A protein and the small-molecule ligand that binds it are described below.
Small molecule (SMILES): O=C(c1ccc(Cl)cc1)c1c[nH]c2ncc(-c3cnn(C4CCNCC4)c3)cc12

Sequence of chain 1.A:
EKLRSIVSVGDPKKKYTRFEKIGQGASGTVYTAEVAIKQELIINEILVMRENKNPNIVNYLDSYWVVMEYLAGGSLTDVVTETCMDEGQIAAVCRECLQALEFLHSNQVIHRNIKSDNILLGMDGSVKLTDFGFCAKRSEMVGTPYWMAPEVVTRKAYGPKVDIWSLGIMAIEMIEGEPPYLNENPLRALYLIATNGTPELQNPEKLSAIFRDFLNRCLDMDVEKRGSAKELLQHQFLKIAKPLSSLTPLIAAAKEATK

Binding-site contacts:
Ligand atom C15 contacts residue TYR93 of chain 1.A at 3.8 Å (hydrophobic).
Ligand atom C3 contacts residue MET91 of chain 1.A at 3.7 Å (hydrophobic).
Ligand atom C4 contacts residue THR153 of chain 1.A at 3.3 Å.
Ligand atom C2 contacts residue MET91 of chain 1.A at 3.6 Å (hydrophobic).
Ligand atom C10 contacts residue LEU143 of chain 1.A at 3.6 Å (hydrophobic).
Ligand atom C13 contacts residue TYR93 of chain 1.A at 3.5 Å (hydrophobic).
Ligand atom C21 contacts residue ILE23 of chain 1.A at 3.9 Å (hydrophobic).
Ligand atom C20 contacts residue ILE23 of chain 1.A at 3.4 Å (hydrophobic).
Ligand atom C14 contacts residue ILE23 of chain 1.A at 3.7 Å (hydrophobic).
Ligand atom C9 contacts residue GLU92 of chain 1.A at 3.5 Å.
Ligand atom CL contacts residue MET66 of chain 1.A at 3.7 Å.
Ligand atom C1 contacts residue MET91 of chain 1.A at 3.9 Å (hydrophobic).
Ligand atom C8 contacts residue ALA44 of chain 1.A at 3.7 Å (hydrophobic).
Ligand atom N1 contacts residue TYR93 of chain 1.A at 3.6 Å.
Ligand atom C9 contacts residue ALA44 of chain 1.A at 3.5 Å (hydrophobic).
Ligand atom O contacts residue VAL31 of chain 1.A at 3.4 Å.
Ligand atom N contacts residue GLU92 of chain 1.A at 2.8 Å (salt-bridge).
Ligand atom N1 contacts residue LEU94 of chain 1.A at 3.0 Å (h-bond).
Ligand atom CL contacts residue GLU62 of chain 1.A at 3.3 Å.
Ligand atom C1 contacts residue LYS46 of chain 1.A at 3.5 Å.
Ligand atom C3 contacts residue THR153 of chain 1.A at 3.5 Å.
Ligand atom C9 contacts residue LEU143 of chain 1.A at 3.5 Å (hydrophobic).
Ligand atom C6 contacts residue VAL31 of chain 1.A at 3.8 Å (hydrophobic).
Ligand atom N4 contacts residue ILE23 of chain 1.A at 2.8 Å (h-bond).
Ligand atom N1 contacts residue LEU143 of chain 1.A at 3.9 Å.
Ligand atom C8 contacts residue MET91 of chain 1.A at 3.6 Å (hydrophobic).
Ligand atom C13 contacts residue LEU94 of chain 1.A at 3.1 Å (hydrophobic).
Ligand atom C7 contacts residue ALA44 of chain 1.A at 3.9 Å (hydrophobic).
Ligand atom CL contacts residue VAL89 of chain 1.A at 3.8 Å.
Ligand atom N contacts residue LEU143 of chain 1.A at 3.8 Å.
Ligand atom C8 contacts residue VAL75 of chain 1.A at 3.9 Å (hydrophobic).
Ligand atom C16 contacts residue ILE23 of chain 1.A at 3.6 Å (hydrophobic).
Ligand atom N contacts residue ALA44 of chain 1.A at 3.5 Å.
Ligand atom C10 contacts residue ALA44 of chain 1.A at 3.8 Å (hydrophobic).
Ligand atom N1 contacts residue GLU92 of chain 1.A at 3.5 Å (salt-bridge).
Ligand atom N contacts residue VAL75 of chain 1.A at 3.6 Å.
Ligand atom C15 contacts residue LEU94 of chain 1.A at 3.5 Å (hydrophobic).
Ligand atom N2 contacts residue GLY97 of chain 1.A at 3.8 Å.
Ligand atom C8 contacts residue GLU92 of chain 1.A at 3.9 Å.
Ligand atom C contacts residue LYS46 of chain 1.A at 3.7 Å.